Sequence of chain 1.A:
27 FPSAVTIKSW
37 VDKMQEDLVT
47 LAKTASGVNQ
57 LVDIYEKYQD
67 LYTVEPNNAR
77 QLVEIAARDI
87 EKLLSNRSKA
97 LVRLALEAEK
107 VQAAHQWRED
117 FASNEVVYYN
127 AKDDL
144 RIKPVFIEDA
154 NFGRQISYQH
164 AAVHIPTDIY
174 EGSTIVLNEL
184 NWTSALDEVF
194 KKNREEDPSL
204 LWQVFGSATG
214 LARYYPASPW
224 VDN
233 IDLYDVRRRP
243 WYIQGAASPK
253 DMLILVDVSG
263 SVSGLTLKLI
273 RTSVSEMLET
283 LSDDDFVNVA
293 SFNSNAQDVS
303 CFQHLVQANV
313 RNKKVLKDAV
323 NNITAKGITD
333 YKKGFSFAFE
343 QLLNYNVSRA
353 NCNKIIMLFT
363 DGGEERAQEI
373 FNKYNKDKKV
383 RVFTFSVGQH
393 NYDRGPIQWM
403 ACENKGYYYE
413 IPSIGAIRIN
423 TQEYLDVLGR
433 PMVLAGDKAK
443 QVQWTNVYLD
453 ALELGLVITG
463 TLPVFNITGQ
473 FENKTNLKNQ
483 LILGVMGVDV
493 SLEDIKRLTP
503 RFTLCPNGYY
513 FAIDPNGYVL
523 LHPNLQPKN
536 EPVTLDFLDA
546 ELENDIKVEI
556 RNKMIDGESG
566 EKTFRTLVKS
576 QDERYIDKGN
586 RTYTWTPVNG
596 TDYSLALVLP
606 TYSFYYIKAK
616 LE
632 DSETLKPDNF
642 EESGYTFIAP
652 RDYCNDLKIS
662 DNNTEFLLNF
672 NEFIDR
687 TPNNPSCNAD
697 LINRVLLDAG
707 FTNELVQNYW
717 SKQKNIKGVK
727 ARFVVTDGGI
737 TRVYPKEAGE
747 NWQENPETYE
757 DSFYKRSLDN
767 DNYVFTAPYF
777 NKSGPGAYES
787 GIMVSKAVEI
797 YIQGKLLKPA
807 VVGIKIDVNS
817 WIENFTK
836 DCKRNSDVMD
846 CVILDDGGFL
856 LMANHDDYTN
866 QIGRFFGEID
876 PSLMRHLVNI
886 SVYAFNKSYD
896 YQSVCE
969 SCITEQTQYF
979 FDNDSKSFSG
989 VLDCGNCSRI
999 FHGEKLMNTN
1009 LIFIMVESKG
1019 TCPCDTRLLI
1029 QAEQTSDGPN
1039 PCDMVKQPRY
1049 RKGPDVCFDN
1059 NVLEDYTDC

Binding-site contacts:
Ligand atom O6 contacts residue PHE978 of chain 1.A at 4.1 Å.
Ligand atom C3 contacts residue ASN891 of chain 1.A at 3.8 Å.
Ligand atom O5 contacts residue LEU572 of chain 1.A at 3.7 Å.
Ligand atom C7 contacts residue ASN891 of chain 1.A at 3.2 Å.
Ligand atom O7 contacts residue PHE890 of chain 1.A at 3.0 Å (h-bond).
Ligand atom C6 contacts residue PHE978 of chain 1.A at 4.2 Å (hydrophobic).
Ligand atom C2 contacts residue ASN891 of chain 1.A at 2.5 Å.
Ligand atom C4 contacts residue ASN891 of chain 1.A at 4.3 Å.
Ligand atom O7 contacts residue ASN891 of chain 1.A at 3.4 Å (h-bond).
Ligand atom C5 contacts residue ASN891 of chain 1.A at 3.7 Å.
Ligand atom C1 contacts residue PHE890 of chain 1.A at 4.3 Å (hydrophobic).
Ligand atom O7 contacts residue LYS892 of chain 1.A at 4.3 Å.
Ligand atom C8 contacts residue LYS892 of chain 1.A at 4.2 Å.
Ligand atom C5 contacts residue LEU572 of chain 1.A at 4.2 Å (hydrophobic).
Ligand atom C8 contacts residue ASN891 of chain 1.A at 4.1 Å.
Ligand atom C6 contacts residue LEU572 of chain 1.A at 3.9 Å (hydrophobic).
Ligand atom N2 contacts residue ASN891 of chain 1.A at 2.8 Å (h-bond).
Ligand atom O5 contacts residue ASN891 of chain 1.A at 2.5 Å (h-bond).
Ligand atom O5 contacts residue PHE978 of chain 1.A at 4.2 Å.
Ligand atom C1 contacts residue ASN891 of chain 1.A at 1.4 Å.
Ligand atom C1 contacts residue LEU572 of chain 1.A at 4.5 Å (hydrophobic).
Ligand atom C2 contacts residue PHE890 of chain 1.A at 4.2 Å (hydrophobic).
Ligand atom C7 contacts residue PHE890 of chain 1.A at 4.0 Å (hydrophobic).

A small-molecule ligand and the protein it binds are described below.
Small molecule (SMILES): CC(=O)N[C@@H]1[C@@H](O)[C@H](O)[C@@H](CO)O[C@H]1O